Sequence of chain 1.A:
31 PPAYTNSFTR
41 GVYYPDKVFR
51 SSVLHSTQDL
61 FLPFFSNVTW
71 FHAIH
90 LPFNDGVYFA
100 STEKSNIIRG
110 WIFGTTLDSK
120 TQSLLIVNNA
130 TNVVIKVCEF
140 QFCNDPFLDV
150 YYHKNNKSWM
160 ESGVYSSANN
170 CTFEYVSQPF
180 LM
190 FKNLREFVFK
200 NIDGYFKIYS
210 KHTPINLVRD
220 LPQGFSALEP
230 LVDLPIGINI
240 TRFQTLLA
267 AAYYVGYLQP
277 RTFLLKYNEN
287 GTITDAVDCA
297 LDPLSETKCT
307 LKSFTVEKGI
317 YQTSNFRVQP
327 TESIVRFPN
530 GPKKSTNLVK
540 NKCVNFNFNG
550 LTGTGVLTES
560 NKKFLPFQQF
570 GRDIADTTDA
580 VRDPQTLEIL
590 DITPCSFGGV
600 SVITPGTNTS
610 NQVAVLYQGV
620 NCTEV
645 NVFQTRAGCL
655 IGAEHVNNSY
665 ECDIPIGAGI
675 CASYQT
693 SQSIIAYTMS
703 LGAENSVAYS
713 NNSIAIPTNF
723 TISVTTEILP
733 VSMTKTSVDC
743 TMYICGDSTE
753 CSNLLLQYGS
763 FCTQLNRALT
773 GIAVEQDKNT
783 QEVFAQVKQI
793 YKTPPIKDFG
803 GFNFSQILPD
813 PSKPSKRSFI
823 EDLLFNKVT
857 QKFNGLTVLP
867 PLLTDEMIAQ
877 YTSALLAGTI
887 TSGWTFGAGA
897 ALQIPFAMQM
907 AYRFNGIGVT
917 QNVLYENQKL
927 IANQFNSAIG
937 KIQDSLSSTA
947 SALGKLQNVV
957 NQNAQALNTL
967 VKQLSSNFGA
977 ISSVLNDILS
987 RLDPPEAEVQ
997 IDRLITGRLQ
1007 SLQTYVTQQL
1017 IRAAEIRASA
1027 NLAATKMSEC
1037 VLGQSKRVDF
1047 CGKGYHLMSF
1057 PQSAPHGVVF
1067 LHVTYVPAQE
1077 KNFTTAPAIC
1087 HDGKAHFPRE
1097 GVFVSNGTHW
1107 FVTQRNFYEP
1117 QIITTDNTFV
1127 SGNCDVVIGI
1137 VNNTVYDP

The protein below binds the small molecule below.
Small molecule (SMILES): CC(=O)N[C@@H]1[C@@H](O)[C@H](O)[C@@H](CO)O[C@H]1O

Binding-site contacts:
Ligand atom C4 contacts residue ASN286 of chain 1.C at 4.2 Å.
Ligand atom C3 contacts residue ASN286 of chain 1.C at 3.8 Å.
Ligand atom C8 contacts residue ASN284 of chain 1.C at 3.6 Å.
Ligand atom O5 contacts residue LYS562 of chain 1.A at 3.5 Å (salt-bridge).
Ligand atom C2 contacts residue ASN286 of chain 1.C at 2.5 Å.
Ligand atom C6 contacts residue LYS562 of chain 1.A at 4.0 Å.
Ligand atom C1 contacts residue ASN286 of chain 1.C at 1.4 Å.
Ligand atom C5 contacts residue ASN286 of chain 1.C at 3.7 Å.
Ligand atom O6 contacts residue LYS562 of chain 1.A at 3.2 Å.
Ligand atom C5 contacts residue LYS562 of chain 1.A at 3.6 Å.
Ligand atom C8 contacts residue GLU285 of chain 1.C at 3.8 Å.
Ligand atom O5 contacts residue ASN286 of chain 1.C at 2.4 Å (h-bond).
Ligand atom O7 contacts residue ASN286 of chain 1.C at 4.4 Å.
Ligand atom C1 contacts residue LYS562 of chain 1.A at 3.4 Å.
Ligand atom C7 contacts residue ASN286 of chain 1.C at 3.9 Å.
Ligand atom N2 contacts residue ASN286 of chain 1.C at 2.9 Å (h-bond).

Sequence of chain 1.C:
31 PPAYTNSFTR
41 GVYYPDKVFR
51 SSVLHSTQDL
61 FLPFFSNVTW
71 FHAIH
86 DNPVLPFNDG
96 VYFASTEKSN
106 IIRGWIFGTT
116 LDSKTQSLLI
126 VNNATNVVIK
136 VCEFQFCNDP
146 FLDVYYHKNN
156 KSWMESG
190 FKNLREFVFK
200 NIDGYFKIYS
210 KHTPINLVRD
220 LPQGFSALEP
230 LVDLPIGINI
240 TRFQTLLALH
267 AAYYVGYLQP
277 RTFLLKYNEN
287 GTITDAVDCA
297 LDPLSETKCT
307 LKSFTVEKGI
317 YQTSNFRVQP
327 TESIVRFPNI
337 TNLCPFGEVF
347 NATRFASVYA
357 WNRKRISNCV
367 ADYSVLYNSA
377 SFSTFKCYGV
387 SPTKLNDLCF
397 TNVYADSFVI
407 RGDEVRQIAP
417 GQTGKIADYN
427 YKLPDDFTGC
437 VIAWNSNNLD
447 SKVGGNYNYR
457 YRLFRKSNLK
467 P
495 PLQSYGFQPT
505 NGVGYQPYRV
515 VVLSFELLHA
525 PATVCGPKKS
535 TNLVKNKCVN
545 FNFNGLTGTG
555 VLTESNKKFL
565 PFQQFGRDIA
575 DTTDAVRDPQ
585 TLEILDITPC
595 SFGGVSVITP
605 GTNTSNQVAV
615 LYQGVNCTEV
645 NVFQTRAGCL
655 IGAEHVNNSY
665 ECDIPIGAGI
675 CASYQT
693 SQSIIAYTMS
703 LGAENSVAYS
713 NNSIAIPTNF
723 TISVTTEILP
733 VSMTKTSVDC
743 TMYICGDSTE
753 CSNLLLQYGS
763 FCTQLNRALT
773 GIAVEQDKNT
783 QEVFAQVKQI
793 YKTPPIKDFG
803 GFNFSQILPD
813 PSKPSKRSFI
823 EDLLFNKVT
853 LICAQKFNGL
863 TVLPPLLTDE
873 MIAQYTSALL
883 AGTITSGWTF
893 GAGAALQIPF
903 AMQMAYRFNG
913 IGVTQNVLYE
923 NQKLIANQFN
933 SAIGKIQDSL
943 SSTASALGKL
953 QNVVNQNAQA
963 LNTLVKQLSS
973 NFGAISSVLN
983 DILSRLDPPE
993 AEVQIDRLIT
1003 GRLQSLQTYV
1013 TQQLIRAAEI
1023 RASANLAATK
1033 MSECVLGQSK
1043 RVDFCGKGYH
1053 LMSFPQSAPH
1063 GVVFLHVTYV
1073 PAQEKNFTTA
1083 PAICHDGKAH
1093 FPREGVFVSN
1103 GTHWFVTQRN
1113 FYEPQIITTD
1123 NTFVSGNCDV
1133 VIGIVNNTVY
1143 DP